A protein and the small-molecule ligand that binds it are described below.
Small molecule (SMILES): O=P(O)(O)OC[C@H](O)[C@H](O)[C@H](O)COP(=O)(O)OC[C@H](O)[C@H](O)[C@H](O)COP(=O)(O)OC[C@@H](O)[C@@H](O)[C@@H](O)CO

Binding-site contacts:
Ligand atom CAV contacts residue TYR170 of chain 1.D at 3.7 Å (hydrophobic).
Ligand atom PBL contacts residue THR320 of chain 1.D at 3.6 Å.
Ligand atom CAS contacts residue TYR170 of chain 1.D at 3.7 Å (hydrophobic).
Ligand atom OBB contacts residue PRO149 of chain 1.D at 3.3 Å.
Ligand atom OAP contacts residue ARG277 of chain 1.D at 2.8 Å (salt-bridge).
Ligand atom OAA contacts residue LYS273 of chain 1.D at 2.9 Å (salt-bridge).
Ligand atom CAV contacts residue ARG277 of chain 1.D at 3.7 Å.
Ligand atom PBN contacts residue LYS150 of chain 1.D at 3.8 Å.
Ligand atom CAR contacts residue GLN200 of chain 1.D at 3.8 Å.
Ligand atom OAI contacts residue HIS281 of chain 1.D at 3.5 Å (h-bond).
Ligand atom OAD contacts residue THR196 of chain 1.D at 3.3 Å (h-bond).
Ligand atom OAM contacts residue VAL148 of chain 1.D at 3.6 Å.
Ligand atom OAK contacts residue ASP199 of chain 1.D at 2.8 Å (salt-bridge).
Ligand atom CAS contacts residue ARG280 of chain 1.D at 3.7 Å.
Ligand atom OAK contacts residue GLN200 of chain 1.D at 3.4 Å (h-bond).
Ligand atom OAO contacts residue THR276 of chain 1.D at 3.4 Å.
Ligand atom OAB contacts residue SER173 of chain 1.D at 3.7 Å.
Ligand atom CAU contacts residue TYR170 of chain 1.D at 3.7 Å (hydrophobic).
Ligand atom CAT contacts residue ASP199 of chain 1.D at 3.4 Å.
Ligand atom OAM contacts residue SER147 of chain 1.D at 3.4 Å.
Ligand atom OAQ contacts residue LYS150 of chain 1.D at 3.0 Å (salt-bridge).
Ligand atom PBL contacts residue ARG280 of chain 1.D at 3.7 Å.
Ligand atom CBH contacts residue HIS281 of chain 1.D at 3.8 Å.
Ligand atom CAR contacts residue THR196 of chain 1.D at 3.4 Å.
Ligand atom OAO contacts residue ARG280 of chain 1.D at 2.9 Å (salt-bridge).
Ligand atom OAX contacts residue ARG280 of chain 1.D at 3.2 Å (salt-bridge).
Ligand atom OAH contacts residue HIS281 of chain 1.D at 3.7 Å.
Ligand atom OAP contacts residue TYR170 of chain 1.D at 3.4 Å (h-bond).
Ligand atom CBI contacts residue ASP199 of chain 1.D at 3.7 Å.
Ligand atom OAH contacts residue TYR170 of chain 1.D at 3.7 Å.
Ligand atom OAA contacts residue TYR170 of chain 1.D at 2.9 Å (h-bond).
Ligand atom OAL contacts residue ALA151 of chain 1.D at 3.5 Å.
Ligand atom OAO contacts residue THR320 of chain 1.D at 2.4 Å (h-bond).
Ligand atom CAR contacts residue ALA197 of chain 1.D at 3.8 Å (hydrophobic).
Ligand atom OAD contacts residue GLN200 of chain 1.D at 3.2 Å (h-bond).
Ligand atom OAH contacts residue ARG280 of chain 1.D at 3.8 Å.
Ligand atom OAP contacts residue ALA171 of chain 1.D at 3.7 Å.
Ligand atom OAQ contacts residue ALA151 of chain 1.D at 2.8 Å (h-bond).
Ligand atom OAP contacts residue LEU172 of chain 1.D at 3.0 Å (h-bond).
Ligand atom OAJ contacts residue TYR170 of chain 1.D at 2.7 Å (h-bond).

Sequence of chain 1.D:
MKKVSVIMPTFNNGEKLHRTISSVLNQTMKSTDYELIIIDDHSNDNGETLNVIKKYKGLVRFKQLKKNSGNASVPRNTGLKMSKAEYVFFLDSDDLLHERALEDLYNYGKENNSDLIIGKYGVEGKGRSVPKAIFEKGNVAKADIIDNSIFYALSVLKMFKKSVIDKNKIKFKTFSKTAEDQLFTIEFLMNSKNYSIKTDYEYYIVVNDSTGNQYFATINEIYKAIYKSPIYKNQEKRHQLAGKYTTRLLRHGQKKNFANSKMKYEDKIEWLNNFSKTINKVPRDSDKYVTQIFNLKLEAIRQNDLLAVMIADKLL